Binding-site contacts:
Ligand atom OAG contacts residue GLY1104 of chain 1.A at 4.3 Å.
Ligand atom CAC contacts residue SER1097 of chain 1.A at 4.2 Å.
Ligand atom CBG contacts residue MET1100 of chain 1.A at 3.5 Å (hydrophobic).
Ligand atom CAD contacts residue RTO1 of chain 1.D at 3.6 Å.
Ligand atom CAV contacts residue ARG586 of chain 1.A at 4.3 Å.
Ligand atom CAT contacts residue THR1247 of chain 1.A at 3.6 Å.
Ligand atom CBI contacts residue SER1097 of chain 1.A at 4.1 Å.
Ligand atom OAF contacts residue GLN1030 of chain 1.A at 3.7 Å.
Ligand atom CAP contacts residue SER1097 of chain 1.A at 4.0 Å.
Ligand atom CAM contacts residue ARG586 of chain 1.A at 3.9 Å.
Ligand atom CAX contacts residue GLN1030 of chain 1.A at 3.3 Å.
Ligand atom CAU contacts residue CYS1101 of chain 1.A at 3.4 Å (hydrophobic).
Ligand atom CAX contacts residue GLN547 of chain 1.A at 4.2 Å.
Ligand atom CBE contacts residue SER1097 of chain 1.A at 3.4 Å.
Ligand atom CAR contacts residue THR1247 of chain 1.A at 3.3 Å.
Ligand atom CAA contacts residue TRP1250 of chain 1.A at 4.2 Å (hydrophobic).
Ligand atom CAS contacts residue TRP1250 of chain 1.A at 4.3 Å (hydrophobic).
Ligand atom OAW contacts residue ASN1243 of chain 1.A at 4.0 Å.
Ligand atom CAC contacts residue TRP1250 of chain 1.A at 3.3 Å (hydrophobic).
Ligand atom CAQ contacts residue MET1100 of chain 1.A at 3.9 Å (hydrophobic).
Ligand atom CAC contacts residue MET1254 of chain 1.A at 3.7 Å (hydrophobic).
Ligand atom CAL contacts residue ARG586 of chain 1.A at 3.5 Å.
Ligand atom CAK contacts residue LEU546 of chain 1.A at 3.8 Å (hydrophobic).
Ligand atom CBD contacts residue MET1100 of chain 1.A at 3.9 Å (hydrophobic).
Ligand atom CAJ contacts residue RTO1 of chain 1.D at 4.2 Å.
Ligand atom CAI contacts residue LEU546 of chain 1.A at 4.0 Å (hydrophobic).
Ligand atom CAS contacts residue CYS1101 of chain 1.A at 3.5 Å (hydrophobic).
Ligand atom CAK contacts residue MET1100 of chain 1.A at 3.5 Å (hydrophobic).
Ligand atom CAI contacts residue MET1100 of chain 1.A at 4.0 Å (hydrophobic).
Ligand atom CAQ contacts residue ILE543 of chain 1.A at 3.7 Å (hydrophobic).
Ligand atom CAU contacts residue SER1097 of chain 1.A at 4.0 Å.
Ligand atom OAF contacts residue GLN547 of chain 1.A at 4.0 Å.
Ligand atom CBG contacts residue SER1097 of chain 1.A at 4.3 Å.
Ligand atom CAI contacts residue GLN547 of chain 1.A at 4.0 Å.
Ligand atom CAU contacts residue TRP1250 of chain 1.A at 3.9 Å (hydrophobic).
Ligand atom OAH contacts residue GLN547 of chain 1.A at 3.9 Å.
Ligand atom OAH contacts residue GLN1030 of chain 1.A at 2.4 Å (h-bond).
Ligand atom CAE contacts residue RTO1 of chain 1.D at 4.3 Å.
Ligand atom CBF contacts residue CYS1101 of chain 1.A at 4.2 Å (hydrophobic).
Ligand atom CBF contacts residue MET1100 of chain 1.A at 4.1 Å (hydrophobic).

Sequence of chain 1.A:
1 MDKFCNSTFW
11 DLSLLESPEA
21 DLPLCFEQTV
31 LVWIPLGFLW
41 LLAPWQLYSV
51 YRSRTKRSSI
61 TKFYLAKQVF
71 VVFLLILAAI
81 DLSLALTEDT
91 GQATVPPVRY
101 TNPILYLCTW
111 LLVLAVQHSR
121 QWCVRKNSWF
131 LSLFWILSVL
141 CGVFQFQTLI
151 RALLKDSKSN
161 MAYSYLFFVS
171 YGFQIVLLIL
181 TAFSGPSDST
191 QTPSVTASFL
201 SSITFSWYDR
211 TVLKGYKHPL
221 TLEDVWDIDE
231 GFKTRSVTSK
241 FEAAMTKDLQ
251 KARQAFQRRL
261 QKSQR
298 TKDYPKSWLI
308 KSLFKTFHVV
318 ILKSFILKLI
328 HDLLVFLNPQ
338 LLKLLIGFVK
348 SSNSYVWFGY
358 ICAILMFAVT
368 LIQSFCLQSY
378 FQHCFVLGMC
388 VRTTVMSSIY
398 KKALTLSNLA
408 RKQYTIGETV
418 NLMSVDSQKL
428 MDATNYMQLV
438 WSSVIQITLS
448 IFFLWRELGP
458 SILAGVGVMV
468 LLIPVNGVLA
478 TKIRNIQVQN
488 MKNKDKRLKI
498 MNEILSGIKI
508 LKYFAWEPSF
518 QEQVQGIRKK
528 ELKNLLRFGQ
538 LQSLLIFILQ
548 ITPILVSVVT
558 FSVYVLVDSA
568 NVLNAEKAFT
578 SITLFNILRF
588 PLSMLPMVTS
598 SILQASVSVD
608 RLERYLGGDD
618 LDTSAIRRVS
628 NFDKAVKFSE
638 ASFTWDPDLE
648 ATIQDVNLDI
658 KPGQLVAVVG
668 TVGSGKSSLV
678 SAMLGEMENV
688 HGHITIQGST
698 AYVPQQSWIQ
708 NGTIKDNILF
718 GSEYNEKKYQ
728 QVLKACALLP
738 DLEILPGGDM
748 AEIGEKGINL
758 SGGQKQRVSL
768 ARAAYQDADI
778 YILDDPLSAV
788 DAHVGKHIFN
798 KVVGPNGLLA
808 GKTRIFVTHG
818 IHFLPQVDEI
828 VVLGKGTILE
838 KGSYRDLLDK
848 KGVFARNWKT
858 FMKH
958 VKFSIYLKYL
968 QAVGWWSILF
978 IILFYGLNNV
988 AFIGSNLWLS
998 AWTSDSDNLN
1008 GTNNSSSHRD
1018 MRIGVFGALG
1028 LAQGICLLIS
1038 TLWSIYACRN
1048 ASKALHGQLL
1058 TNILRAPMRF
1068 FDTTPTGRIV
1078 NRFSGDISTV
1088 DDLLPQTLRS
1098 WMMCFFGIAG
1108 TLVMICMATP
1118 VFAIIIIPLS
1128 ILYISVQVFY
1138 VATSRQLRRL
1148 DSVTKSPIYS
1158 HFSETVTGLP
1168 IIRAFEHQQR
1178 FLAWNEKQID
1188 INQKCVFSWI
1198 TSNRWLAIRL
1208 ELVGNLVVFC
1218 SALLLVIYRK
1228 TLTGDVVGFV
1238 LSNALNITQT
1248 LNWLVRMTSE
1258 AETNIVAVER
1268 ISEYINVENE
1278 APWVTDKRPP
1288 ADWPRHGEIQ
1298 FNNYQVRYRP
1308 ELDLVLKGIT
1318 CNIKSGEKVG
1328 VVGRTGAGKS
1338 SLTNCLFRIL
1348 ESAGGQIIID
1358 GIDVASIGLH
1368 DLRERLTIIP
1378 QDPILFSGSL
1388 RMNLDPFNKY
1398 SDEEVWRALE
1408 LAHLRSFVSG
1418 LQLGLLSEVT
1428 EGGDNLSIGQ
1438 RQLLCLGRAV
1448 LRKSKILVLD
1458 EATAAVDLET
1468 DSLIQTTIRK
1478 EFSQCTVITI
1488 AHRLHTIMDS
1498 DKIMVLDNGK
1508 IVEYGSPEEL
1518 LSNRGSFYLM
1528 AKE

This small molecule binds to this protein.
Small molecule (SMILES): CC(C)CCC[C@@H](C)[C@H]1CC[C@H]2[C@@H]3CC=C4C[C@@H](OC(=O)CCC(=O)O)CC[C@]4(C)[C@H]3CC[C@]12C